Sequence of chain 1.A:
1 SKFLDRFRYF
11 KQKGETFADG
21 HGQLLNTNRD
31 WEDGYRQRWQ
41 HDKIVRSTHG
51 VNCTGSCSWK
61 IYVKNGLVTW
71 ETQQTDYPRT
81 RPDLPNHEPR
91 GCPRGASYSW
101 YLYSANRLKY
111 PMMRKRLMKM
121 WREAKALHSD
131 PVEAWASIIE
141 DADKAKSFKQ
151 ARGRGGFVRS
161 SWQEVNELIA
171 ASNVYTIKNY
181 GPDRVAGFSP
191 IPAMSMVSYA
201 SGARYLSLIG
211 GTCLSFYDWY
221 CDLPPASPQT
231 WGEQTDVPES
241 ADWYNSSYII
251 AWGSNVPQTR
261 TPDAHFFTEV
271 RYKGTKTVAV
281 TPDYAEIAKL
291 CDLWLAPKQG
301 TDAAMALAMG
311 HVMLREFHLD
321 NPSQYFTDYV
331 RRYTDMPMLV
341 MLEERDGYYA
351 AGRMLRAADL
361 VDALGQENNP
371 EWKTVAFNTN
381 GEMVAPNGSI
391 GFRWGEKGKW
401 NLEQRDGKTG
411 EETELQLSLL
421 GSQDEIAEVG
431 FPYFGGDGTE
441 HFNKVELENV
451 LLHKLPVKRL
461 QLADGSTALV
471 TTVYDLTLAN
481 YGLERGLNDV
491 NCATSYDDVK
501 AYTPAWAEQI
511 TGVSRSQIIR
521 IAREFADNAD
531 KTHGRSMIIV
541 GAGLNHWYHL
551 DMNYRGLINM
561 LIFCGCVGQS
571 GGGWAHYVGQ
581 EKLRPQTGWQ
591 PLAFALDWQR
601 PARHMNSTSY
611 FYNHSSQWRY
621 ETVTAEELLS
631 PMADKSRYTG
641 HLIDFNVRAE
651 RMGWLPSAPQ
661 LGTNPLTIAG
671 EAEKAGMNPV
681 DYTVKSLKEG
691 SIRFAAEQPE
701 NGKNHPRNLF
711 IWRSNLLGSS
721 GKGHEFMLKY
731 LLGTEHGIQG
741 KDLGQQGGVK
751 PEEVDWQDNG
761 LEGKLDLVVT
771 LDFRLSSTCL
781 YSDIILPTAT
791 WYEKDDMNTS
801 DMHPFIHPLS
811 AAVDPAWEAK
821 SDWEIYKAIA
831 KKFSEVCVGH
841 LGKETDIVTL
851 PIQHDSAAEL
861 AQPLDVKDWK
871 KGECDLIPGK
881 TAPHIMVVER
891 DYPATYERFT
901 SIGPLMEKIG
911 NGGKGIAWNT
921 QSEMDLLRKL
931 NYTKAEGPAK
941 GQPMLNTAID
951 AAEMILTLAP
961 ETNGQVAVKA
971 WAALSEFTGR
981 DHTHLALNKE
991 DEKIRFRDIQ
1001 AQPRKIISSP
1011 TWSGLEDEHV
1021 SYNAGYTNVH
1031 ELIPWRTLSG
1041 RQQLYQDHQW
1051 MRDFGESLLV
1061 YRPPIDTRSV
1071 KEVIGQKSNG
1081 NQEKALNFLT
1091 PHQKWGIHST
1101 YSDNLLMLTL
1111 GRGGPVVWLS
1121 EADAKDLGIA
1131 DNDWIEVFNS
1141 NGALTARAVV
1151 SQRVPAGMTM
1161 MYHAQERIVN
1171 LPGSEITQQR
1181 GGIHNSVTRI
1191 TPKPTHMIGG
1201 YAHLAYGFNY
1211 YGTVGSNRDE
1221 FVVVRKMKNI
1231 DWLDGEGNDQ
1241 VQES

Binding-site contacts:
Ligand atom O2A contacts residue THR1100 of chain 1.A at 2.8 Å (h-bond).
Ligand atom O5' contacts residue ASN715 of chain 1.A at 3.3 Å (h-bond).
Ligand atom N18 contacts residue ASN1185 of chain 1.A at 3.2 Å (h-bond).
Ligand atom O1A contacts residue SER719 of chain 1.A at 3.0 Å (h-bond).
Ligand atom O4' contacts residue SER714 of chain 1.A at 3.0 Å (h-bond).
Ligand atom O2B contacts residue ASN715 of chain 1.A at 2.9 Å (h-bond).
Ligand atom S13 contacts residue 6MO1 of chain 1.F at 2.4 Å.
Ligand atom S12 contacts residue TYR220 of chain 1.A at 3.2 Å.
Ligand atom O14 contacts residue HIS1092 of chain 1.A at 3.0 Å (h-bond).
Ligand atom O6 contacts residue LYS794 of chain 1.A at 2.6 Å (salt-bridge).
Ligand atom O14 contacts residue ARG1218 of chain 1.A at 3.0 Å (salt-bridge).
Ligand atom N15 contacts residue HIS1163 of chain 1.A at 3.2 Å (h-bond).
Ligand atom N3 contacts residue ARG713 of chain 1.A at 3.1 Å (salt-bridge).
Ligand atom N7 contacts residue TRP791 of chain 1.A at 2.8 Å (h-bond).
Ligand atom O2' contacts residue ASP772 of chain 1.A at 2.6 Å (salt-bridge).
Ligand atom N17 contacts residue ASN1217 of chain 1.A at 3.3 Å (h-bond).
Ligand atom O1B contacts residue TYR220 of chain 1.A at 2.6 Å (h-bond).
Ligand atom N2 contacts residue LEU771 of chain 1.A at 3.0 Å (h-bond).
Ligand atom N16 contacts residue THR1090 of chain 1.A at 3.2 Å (h-bond).
Ligand atom O3' contacts residue ASP772 of chain 1.A at 2.6 Å (salt-bridge).
Ligand atom O1A contacts residue SER1099 of chain 1.A at 2.6 Å (h-bond).
Ligand atom O1A contacts residue HIS1098 of chain 1.A at 3.3 Å.
Ligand atom O14 contacts residue THR1090 of chain 1.A at 3.3 Å (h-bond).
Ligand atom S13 contacts residue ASP222 of chain 1.A at 2.9 Å (salt-bridge).
Ligand atom O11 contacts residue HIS1163 of chain 1.A at 2.9 Å (h-bond).
Ligand atom O4' contacts residue ARG713 of chain 1.A at 3.1 Å.
Ligand atom N16 contacts residue ASN1185 of chain 1.A at 3.0 Å (h-bond).
Ligand atom S12 contacts residue ASN52 of chain 1.A at 3.0 Å (h-bond).
Ligand atom S12 contacts residue HIS1098 of chain 1.A at 3.0 Å.
Ligand atom O2' contacts residue ARG774 of chain 1.A at 2.8 Å (salt-bridge).
Ligand atom N2 contacts residue ASP822 of chain 1.A at 2.8 Å (salt-bridge).
Ligand atom N1 contacts residue ASP822 of chain 1.A at 2.6 Å (salt-bridge).
Ligand atom S12 contacts residue MD11 of chain 1.E at 3.1 Å (h-bond).
Ligand atom O3' contacts residue ARG774 of chain 1.A at 3.0 Å (salt-bridge).
Ligand atom N17 contacts residue THR1090 of chain 1.A at 2.6 Å (h-bond).
Ligand atom C16 contacts residue HIS1163 of chain 1.A at 3.2 Å.
Ligand atom O14 contacts residue HIS546 of chain 1.A at 3.2 Å (h-bond).
Ligand atom S12 contacts residue 6MO1 of chain 1.F at 2.5 Å.
Ligand atom C20 contacts residue HIS1163 of chain 1.A at 3.2 Å.
Ligand atom C12 contacts residue TYR220 of chain 1.A at 3.3 Å (hydrophobic).

A small-molecule ligand and the protein it binds are described below.
Small molecule (SMILES): Nc1nc2c(c(=O)[nH]1)N[C@@H](/C(S)=C(/S)[C@H](O)CO[P](=O)(O)O[P](=O)(O)OC[C@H]1O[C@@H](n3cnc4c(=O)[nH]c(N)nc43)[C@H](O)[C@@H]1O)C=N2